Binding-site contacts:
Ligand atom FAD contacts residue ASN353 of chain 1.A at 3.2 Å.
Ligand atom CAQ contacts residue LEU411 of chain 1.A at 3.4 Å (hydrophobic).
Ligand atom CAN contacts residue LEU411 of chain 1.A at 3.4 Å (hydrophobic).
Ligand atom CBG contacts residue TYR312 of chain 1.A at 3.6 Å (hydrophobic).
Ligand atom CBF contacts residue ASN353 of chain 1.A at 3.5 Å.
Ligand atom CBF contacts residue HIS184 of chain 1.A at 3.5 Å.
Ligand atom CBE contacts residue ASN353 of chain 1.A at 3.6 Å.
Ligand atom CAG contacts residue TYR66 of chain 1.A at 3.6 Å (hydrophobic).
Ligand atom FAB contacts residue PHE74 of chain 1.A at 3.4 Å.
Ligand atom CBA contacts residue PHE197 of chain 1.A at 3.4 Å (hydrophobic).
Ligand atom OAU contacts residue TYR312 of chain 1.A at 3.7 Å.
Ligand atom CAO contacts residue LEU411 of chain 1.A at 2.9 Å (hydrophobic).
Ligand atom CAM contacts residue TYR78 of chain 1.A at 3.5 Å (hydrophobic).
Ligand atom NAS contacts residue TYR66 of chain 1.A at 3.4 Å.
Ligand atom CAF contacts residue ALA354 of chain 1.A at 3.4 Å (hydrophobic).
Ligand atom FAB contacts residue VAL308 of chain 1.A at 3.5 Å.
Ligand atom OAW contacts residue HIS184 of chain 1.A at 2.7 Å.
Ligand atom CAH contacts residue LEU411 of chain 1.A at 3.6 Å (hydrophobic).
Ligand atom FAD contacts residue VAL351 of chain 1.A at 3.1 Å.
Ligand atom FAC contacts residue VAL308 of chain 1.A at 3.6 Å.
Ligand atom FAB contacts residue PHE197 of chain 1.A at 3.4 Å.
Ligand atom CAL contacts residue ASN353 of chain 1.A at 3.5 Å.
Ligand atom CAL contacts residue TYR183 of chain 1.A at 3.5 Å (hydrophobic).
Ligand atom NAS contacts residue TYR78 of chain 1.A at 2.7 Å (h-bond).
Ligand atom FAC contacts residue LEU192 of chain 1.A at 3.4 Å.
Ligand atom CBD contacts residue TYR312 of chain 1.A at 3.6 Å (hydrophobic).
Ligand atom FAC contacts residue VAL351 of chain 1.A at 3.6 Å.
Ligand atom CAG contacts residue PHE133 of chain 1.A at 3.5 Å (hydrophobic).
Ligand atom OAW contacts residue ASN353 of chain 1.A at 3.4 Å (h-bond).
Ligand atom OAV contacts residue ASN353 of chain 1.A at 3.2 Å (h-bond).
Ligand atom CAA contacts residue TYR312 of chain 1.A at 3.5 Å (hydrophobic).
Ligand atom CAM contacts residue PHE76 of chain 1.A at 3.6 Å (hydrophobic).
Ligand atom NAT contacts residue LEU411 of chain 1.A at 2.6 Å (h-bond).
Ligand atom FAD contacts residue PHE197 of chain 1.A at 3.5 Å.
Ligand atom CAQ contacts residue LEU295 of chain 1.A at 3.6 Å (hydrophobic).
Ligand atom FAC contacts residue PHE197 of chain 1.A at 3.3 Å.
Ligand atom CAY contacts residue PHE197 of chain 1.A at 3.3 Å (hydrophobic).
Ligand atom CBB contacts residue PHE197 of chain 1.A at 3.5 Å (hydrophobic).
Ligand atom CAM contacts residue TYR66 of chain 1.A at 3.6 Å (hydrophobic).
Ligand atom CAG contacts residue TYR78 of chain 1.A at 3.6 Å (hydrophobic).

Sequence of chain 1.A:
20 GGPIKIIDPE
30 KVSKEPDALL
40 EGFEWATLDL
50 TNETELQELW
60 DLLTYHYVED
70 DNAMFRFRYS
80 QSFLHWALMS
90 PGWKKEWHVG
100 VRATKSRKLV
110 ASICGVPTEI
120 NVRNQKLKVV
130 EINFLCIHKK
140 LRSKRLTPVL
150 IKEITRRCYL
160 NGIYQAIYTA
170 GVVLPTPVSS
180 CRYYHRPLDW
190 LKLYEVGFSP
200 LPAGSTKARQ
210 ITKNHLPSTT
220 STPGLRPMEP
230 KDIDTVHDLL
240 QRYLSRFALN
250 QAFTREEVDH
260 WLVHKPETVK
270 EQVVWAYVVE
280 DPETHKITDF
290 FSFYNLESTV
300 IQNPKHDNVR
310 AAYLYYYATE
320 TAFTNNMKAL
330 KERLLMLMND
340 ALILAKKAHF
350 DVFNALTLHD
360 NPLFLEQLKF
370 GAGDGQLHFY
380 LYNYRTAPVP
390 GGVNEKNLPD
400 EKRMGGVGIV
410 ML

A protein and the small-molecule ligand that binds it are described below.
Small molecule (SMILES): Cc1c(COc2ccc(F)c(F)c2F)oc2cccc(OCCCNCc3cccnc3)c12